Binding-site contacts:
Ligand atom N1 contacts residue ASN275 of chain 1.D at 3.6 Å (h-bond).
Ligand atom C3 contacts residue PHE96 of chain 1.D at 3.7 Å (hydrophobic).
Ligand atom C8 contacts residue LEU344 of chain 1.D at 3.9 Å (hydrophobic).
Ligand atom C8 contacts residue HEM1 of chain 1.O at 3.5 Å.
Ligand atom C9 contacts residue ALA279 of chain 1.D at 4.5 Å (hydrophobic).
Ligand atom C1 contacts residue ASN275 of chain 1.D at 3.7 Å.
Ligand atom N1 contacts residue PHE89 of chain 1.D at 4.3 Å.
Ligand atom C9 contacts residue HEM1 of chain 1.O at 4.2 Å.
Ligand atom C5 contacts residue PHE89 of chain 1.D at 4.1 Å (hydrophobic).
Ligand atom C6 contacts residue ALA279 of chain 1.D at 3.5 Å (hydrophobic).
Ligand atom N2 contacts residue THR283 of chain 1.D at 4.3 Å.
Ligand atom N1 contacts residue PHE96 of chain 1.D at 4.0 Å.
Ligand atom N2 contacts residue ALA279 of chain 1.D at 3.8 Å.
Ligand atom C5 contacts residue PHE85 of chain 1.D at 3.9 Å (hydrophobic).
Ligand atom C9 contacts residue THR283 of chain 1.D at 4.0 Å.
Ligand atom C1 contacts residue PHE96 of chain 1.D at 4.5 Å (hydrophobic).
Ligand atom C10 contacts residue ALA279 of chain 1.D at 4.0 Å (hydrophobic).
Ligand atom N1 contacts residue PHE278 of chain 1.D at 4.1 Å.
Ligand atom C9 contacts residue LEU344 of chain 1.D at 3.7 Å (hydrophobic).
Ligand atom C1 contacts residue ALA279 of chain 1.D at 3.9 Å (hydrophobic).
Ligand atom C2 contacts residue PHE96 of chain 1.D at 4.3 Å (hydrophobic).
Ligand atom C5 contacts residue PHE278 of chain 1.D at 4.4 Å (hydrophobic).
Ligand atom C1 contacts residue PHE278 of chain 1.D at 4.5 Å (hydrophobic).
Ligand atom C5 contacts residue PHE96 of chain 1.D at 3.5 Å (hydrophobic).
Ligand atom C2 contacts residue ALA279 of chain 1.D at 4.1 Å (hydrophobic).
Ligand atom C10 contacts residue PHE187 of chain 1.D at 4.0 Å (hydrophobic).
Ligand atom C4 contacts residue PHE96 of chain 1.D at 3.4 Å (hydrophobic).
Ligand atom C10 contacts residue THR283 of chain 1.D at 3.8 Å.
Ligand atom C4 contacts residue PHE85 of chain 1.D at 3.4 Å (hydrophobic).
Ligand atom C5 contacts residue ASN275 of chain 1.D at 4.3 Å.
Ligand atom C7 contacts residue HEM1 of chain 1.O at 4.1 Å.
Ligand atom C7 contacts residue LEU348 of chain 1.D at 4.0 Å (hydrophobic).
Ligand atom C3 contacts residue PHE85 of chain 1.D at 3.9 Å (hydrophobic).

Sequence of chain 1.D:
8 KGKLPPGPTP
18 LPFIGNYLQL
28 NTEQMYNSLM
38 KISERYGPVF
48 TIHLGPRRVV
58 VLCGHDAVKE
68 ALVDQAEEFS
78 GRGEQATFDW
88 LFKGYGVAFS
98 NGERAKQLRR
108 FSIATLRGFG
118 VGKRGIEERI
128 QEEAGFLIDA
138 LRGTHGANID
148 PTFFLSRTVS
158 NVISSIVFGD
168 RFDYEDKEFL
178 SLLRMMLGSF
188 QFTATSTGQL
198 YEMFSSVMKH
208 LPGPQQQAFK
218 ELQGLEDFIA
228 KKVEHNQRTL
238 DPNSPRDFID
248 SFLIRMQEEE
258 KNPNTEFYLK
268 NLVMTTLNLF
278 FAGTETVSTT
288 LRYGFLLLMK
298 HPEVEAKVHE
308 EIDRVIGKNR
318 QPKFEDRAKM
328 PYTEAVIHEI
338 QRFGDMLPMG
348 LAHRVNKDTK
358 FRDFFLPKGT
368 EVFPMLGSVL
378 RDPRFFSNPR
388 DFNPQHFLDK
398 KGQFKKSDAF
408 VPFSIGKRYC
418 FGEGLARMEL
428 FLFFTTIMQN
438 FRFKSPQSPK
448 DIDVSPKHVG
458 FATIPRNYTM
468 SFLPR

The small molecule below binds the protein below.
Small molecule (SMILES): CN1CCC[C@H]1c1cccnc1